Binding-site contacts:
Ligand atom O1B contacts residue GLY51 of chain 1.D at 3.0 Å (h-bond).
Ligand atom O3G contacts residue GLY48 of chain 1.D at 3.3 Å.
Ligand atom O6 contacts residue ASN211 of chain 1.D at 2.9 Å (h-bond).
Ligand atom O1A contacts residue ILE67 of chain 1.D at 3.6 Å.
Ligand atom O1G contacts residue SER72 of chain 1.D at 2.9 Å (h-bond).
Ligand atom O4' contacts residue TYR132 of chain 1.C at 3.0 Å.
Ligand atom N7 contacts residue ASN211 of chain 1.D at 3.4 Å (h-bond).
Ligand atom O3A contacts residue GLY51 of chain 1.D at 3.1 Å (h-bond).
Ligand atom O2B contacts residue SER53 of chain 1.D at 2.7 Å (h-bond).
Ligand atom O1G contacts residue ARG133 of chain 1.C at 2.5 Å (salt-bridge).
Ligand atom PB contacts residue LYS52 of chain 1.D at 3.4 Å.
Ligand atom N2 contacts residue GLU210 of chain 1.D at 3.4 Å (salt-bridge).
Ligand atom PG contacts residue MG1 of chain 1.R at 3.2 Å.
Ligand atom O3' contacts residue PRO69 of chain 1.D at 2.9 Å.
Ligand atom C2 contacts residue HIS163 of chain 1.D at 3.5 Å.
Ligand atom O3G contacts residue GLY49 of chain 1.D at 3.3 Å (h-bond).
Ligand atom O2A contacts residue SER68 of chain 1.D at 3.3 Å (h-bond).
Ligand atom PB contacts residue MG1 of chain 1.R at 3.2 Å.
Ligand atom O2B contacts residue MG1 of chain 1.R at 2.0 Å.
Ligand atom O3G contacts residue GLY96 of chain 1.D at 3.6 Å (h-bond).
Ligand atom O1B contacts residue VAL50 of chain 1.D at 3.5 Å (h-bond).
Ligand atom O3A contacts residue LYS52 of chain 1.D at 3.5 Å (salt-bridge).
Ligand atom C6 contacts residue HIS163 of chain 1.D at 3.4 Å.
Ligand atom O1A contacts residue SER53 of chain 1.D at 3.4 Å (h-bond).
Ligand atom N1 contacts residue GLU210 of chain 1.D at 3.1 Å (salt-bridge).
Ligand atom N1 contacts residue HIS163 of chain 1.D at 3.5 Å.
Ligand atom N3B contacts residue ARG133 of chain 1.C at 2.6 Å (salt-bridge).
Ligand atom O6 contacts residue HIS163 of chain 1.D at 3.0 Å (h-bond).
Ligand atom O2B contacts residue LYS52 of chain 1.D at 3.4 Å (salt-bridge).
Ligand atom N3B contacts residue GLY49 of chain 1.D at 3.3 Å (h-bond).
Ligand atom C4 contacts residue HIS163 of chain 1.D at 3.3 Å.
Ligand atom O1A contacts residue SER54 of chain 1.D at 2.8 Å (h-bond).
Ligand atom C4' contacts residue TYR132 of chain 1.C at 3.4 Å (hydrophobic).
Ligand atom O2G contacts residue MG1 of chain 1.R at 2.0 Å.
Ligand atom C5 contacts residue HIS163 of chain 1.D at 3.5 Å.
Ligand atom N3 contacts residue HIS163 of chain 1.D at 3.4 Å (h-bond).
Ligand atom O1B contacts residue LYS52 of chain 1.D at 2.7 Å (salt-bridge).
Ligand atom O3G contacts residue LYS52 of chain 1.D at 2.7 Å (salt-bridge).
Ligand atom PG contacts residue ARG133 of chain 1.C at 3.2 Å.
Ligand atom N3B contacts residue MG1 of chain 1.R at 3.4 Å.

This small molecule binds to this protein.
Small molecule (SMILES): Nc1nc2c(ncn2[C@@H]2O[C@H](CO[P](=O)(O)O[P](=O)(O)NP(=O)(O)O)[C@@H](O)[C@H]2O)c(=O)[nH]1

Sequence of chain 1.C:
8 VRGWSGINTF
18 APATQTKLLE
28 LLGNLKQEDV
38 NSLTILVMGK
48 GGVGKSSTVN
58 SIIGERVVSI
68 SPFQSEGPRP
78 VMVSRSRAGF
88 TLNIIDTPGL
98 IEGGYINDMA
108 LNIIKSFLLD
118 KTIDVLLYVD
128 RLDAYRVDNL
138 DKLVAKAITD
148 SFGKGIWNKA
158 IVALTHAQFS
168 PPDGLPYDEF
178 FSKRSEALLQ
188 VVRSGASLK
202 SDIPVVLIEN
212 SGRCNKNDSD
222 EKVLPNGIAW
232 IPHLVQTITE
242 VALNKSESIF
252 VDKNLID

Sequence of chain 1.D:
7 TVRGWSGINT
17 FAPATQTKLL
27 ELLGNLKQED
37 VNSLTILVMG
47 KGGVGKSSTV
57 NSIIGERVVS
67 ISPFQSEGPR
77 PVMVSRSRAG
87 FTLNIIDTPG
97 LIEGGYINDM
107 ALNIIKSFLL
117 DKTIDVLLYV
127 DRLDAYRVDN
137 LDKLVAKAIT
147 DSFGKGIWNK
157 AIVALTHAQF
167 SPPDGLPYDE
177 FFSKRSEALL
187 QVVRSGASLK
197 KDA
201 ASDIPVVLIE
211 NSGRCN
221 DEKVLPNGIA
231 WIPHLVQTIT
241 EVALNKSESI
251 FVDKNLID